Binding-site contacts:
Ligand atom C11 contacts residue GLU166 of chain 1.A at 3.7 Å.
Ligand atom C4 contacts residue DMS1 of chain 1.I at 3.6 Å.
Ligand atom O contacts residue HIS41 of chain 1.A at 3.6 Å.
Ligand atom N1 contacts residue SER144 of chain 1.A at 3.6 Å (h-bond).
Ligand atom C9 contacts residue GLU166 of chain 1.A at 3.9 Å.
Ligand atom C15 contacts residue ASN142 of chain 1.A at 3.9 Å.
Ligand atom C4 contacts residue GLN189 of chain 1.A at 3.9 Å.
Ligand atom C5 contacts residue ARG188 of chain 1.A at 3.5 Å.
Ligand atom C12 contacts residue PHE140 of chain 1.A at 3.6 Å (hydrophobic).
Ligand atom O1 contacts residue GLN189 of chain 1.A at 3.2 Å.
Ligand atom C13 contacts residue GLU166 of chain 1.A at 3.7 Å.
Ligand atom N1 contacts residue GLU166 of chain 1.A at 3.9 Å.
Ligand atom C14 contacts residue PHE140 of chain 1.A at 3.5 Å (hydrophobic).
Ligand atom C14 contacts residue LEU141 of chain 1.A at 3.7 Å (hydrophobic).
Ligand atom C7 contacts residue HIS164 of chain 1.A at 3.3 Å.
Ligand atom C8 contacts residue MET165 of chain 1.A at 3.9 Å (hydrophobic).
Ligand atom CL contacts residue HIS164 of chain 1.A at 3.8 Å.
Ligand atom C7 contacts residue MET165 of chain 1.A at 3.5 Å (hydrophobic).
Ligand atom C12 contacts residue GLU166 of chain 1.A at 3.7 Å.
Ligand atom C12 contacts residue LEU141 of chain 1.A at 3.6 Å (hydrophobic).
Ligand atom C14 contacts residue GLU166 of chain 1.A at 3.3 Å.
Ligand atom CL contacts residue HIS41 of chain 1.A at 3.4 Å.
Ligand atom C12 contacts residue SER144 of chain 1.A at 3.8 Å.
Ligand atom C14 contacts residue ASN142 of chain 1.A at 3.7 Å.
Ligand atom C5 contacts residue MET165 of chain 1.A at 3.4 Å (hydrophobic).
Ligand atom C2 contacts residue GLN189 of chain 1.A at 3.5 Å.
Ligand atom CL contacts residue MET165 of chain 1.A at 3.8 Å.
Ligand atom N1 contacts residue HIS163 of chain 1.A at 2.5 Å (h-bond).
Ligand atom C11 contacts residue CYS145 of chain 1.A at 3.7 Å (hydrophobic).
Ligand atom C13 contacts residue LEU141 of chain 1.A at 3.8 Å (hydrophobic).
Ligand atom O2 contacts residue GLU166 of chain 1.A at 2.9 Å (salt-bridge).
Ligand atom C4 contacts residue ARG188 of chain 1.A at 3.5 Å.
Ligand atom C11 contacts residue HIS163 of chain 1.A at 3.1 Å.
Ligand atom CL contacts residue ASP187 of chain 1.A at 3.2 Å.
Ligand atom C3 contacts residue DMS1 of chain 1.I at 3.7 Å.
Ligand atom O2 contacts residue MET165 of chain 1.A at 3.4 Å.
Ligand atom C12 contacts residue HIS163 of chain 1.A at 3.6 Å.
Ligand atom C6 contacts residue MET165 of chain 1.A at 3.4 Å (hydrophobic).
Ligand atom C7 contacts residue HIS41 of chain 1.A at 3.9 Å.
Ligand atom C17 contacts residue ASN142 of chain 1.A at 3.9 Å.

A protein and the small-molecule ligand that binds it are described below.
Small molecule (SMILES): O=C(Nc1cncc2ccccc12)[C@]1(O)CCOc2ccc(Cl)cc21

Sequence of chain 1.B:
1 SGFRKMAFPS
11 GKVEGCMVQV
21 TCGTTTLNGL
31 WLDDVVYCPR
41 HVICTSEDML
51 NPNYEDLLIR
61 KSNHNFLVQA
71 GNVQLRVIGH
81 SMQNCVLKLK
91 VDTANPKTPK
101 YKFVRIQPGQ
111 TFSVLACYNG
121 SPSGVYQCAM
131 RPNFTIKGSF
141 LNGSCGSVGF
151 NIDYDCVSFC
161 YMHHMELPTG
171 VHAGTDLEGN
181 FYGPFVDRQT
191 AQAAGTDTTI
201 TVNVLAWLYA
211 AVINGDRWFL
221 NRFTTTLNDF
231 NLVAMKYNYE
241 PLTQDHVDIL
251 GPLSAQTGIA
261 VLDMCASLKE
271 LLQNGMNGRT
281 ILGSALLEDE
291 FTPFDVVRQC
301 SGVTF

Sequence of chain 1.A:
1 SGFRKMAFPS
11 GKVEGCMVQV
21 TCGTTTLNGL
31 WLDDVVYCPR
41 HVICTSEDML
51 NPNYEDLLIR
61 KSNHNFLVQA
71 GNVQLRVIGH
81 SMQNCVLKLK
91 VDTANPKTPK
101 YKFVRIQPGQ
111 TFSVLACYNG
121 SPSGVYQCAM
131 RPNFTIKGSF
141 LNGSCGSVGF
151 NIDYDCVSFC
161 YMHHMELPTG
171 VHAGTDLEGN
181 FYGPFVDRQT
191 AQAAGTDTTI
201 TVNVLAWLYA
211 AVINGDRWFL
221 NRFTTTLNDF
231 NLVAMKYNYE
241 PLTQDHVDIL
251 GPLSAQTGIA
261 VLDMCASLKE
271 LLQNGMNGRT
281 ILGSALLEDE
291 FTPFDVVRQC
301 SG